Sequence of chain 1.C:
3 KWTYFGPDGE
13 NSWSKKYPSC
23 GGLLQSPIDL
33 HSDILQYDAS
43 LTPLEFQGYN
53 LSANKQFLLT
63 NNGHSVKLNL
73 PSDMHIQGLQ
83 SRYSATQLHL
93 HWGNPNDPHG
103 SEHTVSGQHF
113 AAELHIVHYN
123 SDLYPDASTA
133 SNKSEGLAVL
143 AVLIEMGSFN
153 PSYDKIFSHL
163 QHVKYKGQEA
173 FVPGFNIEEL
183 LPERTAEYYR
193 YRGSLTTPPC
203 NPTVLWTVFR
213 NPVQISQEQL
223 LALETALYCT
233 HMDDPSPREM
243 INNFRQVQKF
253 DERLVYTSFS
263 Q

This small molecule binds to this protein.
Small molecule (SMILES): NS(=O)(=O)c1c(F)c(F)c(S(=O)(=O)CCO)c(NCc2ccccc2)c1F

Binding-site contacts:
Ligand atom C5 contacts residue HIS91 of chain 1.C at 3.7 Å.
Ligand atom F12 contacts residue THR199 of chain 1.C at 3.0 Å.
Ligand atom S7 contacts residue ZN1 of chain 1.L at 3.0 Å.
Ligand atom O9 contacts residue VAL119 of chain 1.C at 3.7 Å.
Ligand atom F27 contacts residue VAL119 of chain 1.C at 3.7 Å.
Ligand atom O9 contacts residue ZN1 of chain 1.L at 3.2 Å.
Ligand atom N10 contacts residue HIS117 of chain 1.C at 3.1 Å (h-bond).
Ligand atom N10 contacts residue GLU104 of chain 1.C at 3.8 Å.
Ligand atom C3 contacts residue ZN1 of chain 1.L at 3.6 Å.
Ligand atom C24 contacts residue PRO200 of chain 1.C at 3.2 Å (hydrophobic).
Ligand atom C17 contacts residue ALA129 of chain 1.C at 3.6 Å (hydrophobic).
Ligand atom N26 contacts residue GLN89 of chain 1.C at 3.8 Å.
Ligand atom N10 contacts residue HIS93 of chain 1.C at 3.2 Å (h-bond).
Ligand atom C24 contacts residue THR199 of chain 1.C at 3.1 Å.
Ligand atom C14 contacts residue LEU197 of chain 1.C at 3.7 Å (hydrophobic).
Ligand atom C4 contacts residue ZN1 of chain 1.L at 3.6 Å.
Ligand atom C4 contacts residue HIS91 of chain 1.C at 3.3 Å.
Ligand atom N10 contacts residue ZN1 of chain 1.L at 1.9 Å.
Ligand atom F13 contacts residue THR199 of chain 1.C at 3.5 Å.
Ligand atom C2 contacts residue THR199 of chain 1.C at 3.2 Å.
Ligand atom O8 contacts residue LEU197 of chain 1.C at 3.1 Å.
Ligand atom O23 contacts residue ASN64 of chain 1.C at 2.8 Å (h-bond).
Ligand atom C5 contacts residue LEU197 of chain 1.C at 3.6 Å (hydrophobic).
Ligand atom F12 contacts residue ZN1 of chain 1.L at 3.0 Å.
Ligand atom F12 contacts residue HIS93 of chain 1.C at 3.3 Å.
Ligand atom O25 contacts residue PRO200 of chain 1.C at 2.9 Å (h-bond).
Ligand atom F12 contacts residue HIS91 of chain 1.C at 3.2 Å.
Ligand atom O8 contacts residue TRP208 of chain 1.C at 3.7 Å.
Ligand atom C3 contacts residue HIS91 of chain 1.C at 3.3 Å.
Ligand atom O22 contacts residue GLN89 of chain 1.C at 3.4 Å (h-bond).
Ligand atom O9 contacts residue HIS91 of chain 1.C at 3.3 Å.
Ligand atom O8 contacts residue THR198 of chain 1.C at 2.8 Å (h-bond).
Ligand atom F27 contacts residue LEU197 of chain 1.C at 2.8 Å.
Ligand atom C3 contacts residue THR199 of chain 1.C at 3.2 Å.
Ligand atom O25 contacts residue THR199 of chain 1.C at 3.2 Å (h-bond).
Ligand atom S7 contacts residue HIS91 of chain 1.C at 3.7 Å.
Ligand atom N10 contacts residue THR198 of chain 1.C at 2.8 Å (h-bond).
Ligand atom N10 contacts residue HIS91 of chain 1.C at 3.3 Å (h-bond).
Ligand atom C19 contacts residue SER133 of chain 1.C at 3.6 Å.
Ligand atom O9 contacts residue HIS117 of chain 1.C at 3.7 Å.